This small molecule binds to this protein.
Small molecule (SMILES): Nc1ncnc2c1ncn2[C@@H]1O[C@H](CO[P](=O)(O)O[P](=O)(O)NP(=O)(O)O)[C@@H](O)[C@H]1O

Binding-site contacts:
Ligand atom N1 contacts residue TYR531 of chain 1.C at 3.2 Å (h-bond).
Ligand atom PB contacts residue SER573 of chain 1.C at 3.5 Å.
Ligand atom O3G contacts residue PRO570 of chain 1.C at 3.4 Å.
Ligand atom O3G contacts residue SER571 of chain 1.C at 3.5 Å (h-bond).
Ligand atom PG contacts residue ARG593 of chain 1.F at 3.7 Å.
Ligand atom N3B contacts residue SER571 of chain 1.C at 2.9 Å (h-bond).
Ligand atom O1A contacts residue SER573 of chain 1.C at 3.3 Å.
Ligand atom O3A contacts residue LYS574 of chain 1.C at 3.6 Å.
Ligand atom O1G contacts residue MG1 of chain 1.BA at 1.9 Å.
Ligand atom O1A contacts residue GLN576 of chain 1.C at 3.1 Å (h-bond).
Ligand atom PB contacts residue LYS574 of chain 1.C at 3.5 Å.
Ligand atom O1B contacts residue SER575 of chain 1.C at 3.1 Å (h-bond).
Ligand atom N6 contacts residue TYR531 of chain 1.C at 3.1 Å (h-bond).
Ligand atom PA contacts residue MG1 of chain 1.BA at 3.1 Å.
Ligand atom O3G contacts residue ARG687 of chain 1.F at 2.9 Å (salt-bridge).
Ligand atom C5 contacts residue SER573 of chain 1.C at 3.7 Å.
Ligand atom O3' contacts residue LEU690 of chain 1.F at 3.7 Å.
Ligand atom O1A contacts residue SER575 of chain 1.C at 3.5 Å (h-bond).
Ligand atom O2A contacts residue MG1 of chain 1.BA at 1.9 Å.
Ligand atom N3B contacts residue LYS574 of chain 1.C at 3.7 Å.
Ligand atom O2B contacts residue THR572 of chain 1.C at 3.3 Å (h-bond).
Ligand atom O2G contacts residue LYS574 of chain 1.C at 2.7 Å (salt-bridge).
Ligand atom O3A contacts residue SER571 of chain 1.C at 3.7 Å.
Ligand atom O1A contacts residue MG1 of chain 1.BA at 3.8 Å.
Ligand atom N3B contacts residue MG1 of chain 1.BA at 3.3 Å.
Ligand atom O3G contacts residue ARG593 of chain 1.F at 2.8 Å (salt-bridge).
Ligand atom O2B contacts residue SER573 of chain 1.C at 3.0 Å (h-bond).
Ligand atom O3A contacts residue SER573 of chain 1.C at 2.9 Å (h-bond).
Ligand atom O2G contacts residue ASN676 of chain 1.C at 2.9 Å (h-bond).
Ligand atom PG contacts residue MG1 of chain 1.BA at 3.0 Å.
Ligand atom C8 contacts residue SER571 of chain 1.C at 3.3 Å.
Ligand atom PB contacts residue MG1 of chain 1.BA at 2.9 Å.
Ligand atom O1B contacts residue LYS574 of chain 1.C at 3.7 Å.
Ligand atom O1B contacts residue MG1 of chain 1.BA at 1.9 Å.
Ligand atom N3B contacts residue PRO570 of chain 1.C at 3.8 Å.
Ligand atom C5' contacts residue SER571 of chain 1.C at 3.6 Å.
Ligand atom O2B contacts residue LYS574 of chain 1.C at 2.7 Å (salt-bridge).
Ligand atom O1G contacts residue ARG593 of chain 1.F at 2.9 Å (salt-bridge).
Ligand atom N3B contacts residue ARG687 of chain 1.F at 3.8 Å.
Ligand atom O3A contacts residue MG1 of chain 1.BA at 3.5 Å.

Sequence of chain 1.C:
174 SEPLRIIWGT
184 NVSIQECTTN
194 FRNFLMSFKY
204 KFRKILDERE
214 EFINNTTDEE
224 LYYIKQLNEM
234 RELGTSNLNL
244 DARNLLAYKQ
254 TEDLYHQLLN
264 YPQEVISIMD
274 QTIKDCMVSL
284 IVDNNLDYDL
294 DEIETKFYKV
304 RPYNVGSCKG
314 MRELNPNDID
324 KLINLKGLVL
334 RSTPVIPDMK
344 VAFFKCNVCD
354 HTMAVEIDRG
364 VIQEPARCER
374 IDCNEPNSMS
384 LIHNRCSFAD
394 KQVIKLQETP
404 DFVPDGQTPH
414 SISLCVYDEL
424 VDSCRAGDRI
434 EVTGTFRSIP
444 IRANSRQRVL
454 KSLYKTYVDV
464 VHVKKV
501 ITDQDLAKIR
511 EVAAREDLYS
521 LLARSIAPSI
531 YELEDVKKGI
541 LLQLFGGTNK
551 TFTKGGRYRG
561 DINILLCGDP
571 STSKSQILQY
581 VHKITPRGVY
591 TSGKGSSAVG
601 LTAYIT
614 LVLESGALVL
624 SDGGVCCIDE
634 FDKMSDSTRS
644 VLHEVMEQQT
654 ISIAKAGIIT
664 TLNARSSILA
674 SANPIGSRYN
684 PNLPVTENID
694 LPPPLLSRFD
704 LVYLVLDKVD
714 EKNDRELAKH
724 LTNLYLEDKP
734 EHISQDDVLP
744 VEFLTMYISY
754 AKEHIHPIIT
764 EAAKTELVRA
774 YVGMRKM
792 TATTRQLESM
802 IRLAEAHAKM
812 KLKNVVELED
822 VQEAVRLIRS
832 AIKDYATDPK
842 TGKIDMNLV

Sequence of chain 1.F:
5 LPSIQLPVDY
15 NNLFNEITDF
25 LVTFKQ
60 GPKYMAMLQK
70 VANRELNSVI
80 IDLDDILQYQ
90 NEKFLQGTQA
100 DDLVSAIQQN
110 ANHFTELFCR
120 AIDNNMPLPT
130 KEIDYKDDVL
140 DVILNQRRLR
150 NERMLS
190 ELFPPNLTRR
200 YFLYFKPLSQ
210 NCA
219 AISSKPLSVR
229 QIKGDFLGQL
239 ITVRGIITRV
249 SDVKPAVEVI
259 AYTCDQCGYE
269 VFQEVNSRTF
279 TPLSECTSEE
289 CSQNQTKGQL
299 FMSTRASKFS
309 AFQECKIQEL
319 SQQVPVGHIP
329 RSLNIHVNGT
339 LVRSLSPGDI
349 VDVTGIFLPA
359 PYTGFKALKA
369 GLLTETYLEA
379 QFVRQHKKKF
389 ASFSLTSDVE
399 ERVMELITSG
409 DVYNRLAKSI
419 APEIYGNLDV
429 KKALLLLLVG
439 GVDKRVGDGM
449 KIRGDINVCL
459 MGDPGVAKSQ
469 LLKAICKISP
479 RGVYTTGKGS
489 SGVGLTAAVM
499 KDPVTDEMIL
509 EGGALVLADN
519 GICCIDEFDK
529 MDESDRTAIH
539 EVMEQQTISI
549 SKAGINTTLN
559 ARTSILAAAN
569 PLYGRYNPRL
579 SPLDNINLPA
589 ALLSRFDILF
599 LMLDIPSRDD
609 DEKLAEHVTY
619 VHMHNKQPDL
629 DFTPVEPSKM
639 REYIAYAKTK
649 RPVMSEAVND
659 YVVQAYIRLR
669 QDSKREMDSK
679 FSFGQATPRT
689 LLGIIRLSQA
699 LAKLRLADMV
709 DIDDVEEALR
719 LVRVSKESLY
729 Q